Binding-site contacts:
Ligand atom O4' contacts residue ARG92 of chain 1.A at 4.2 Å.
Ligand atom C4' contacts residue VAL203 of chain 1.A at 4.2 Å (hydrophobic).
Ligand atom C4' contacts residue PRO204 of chain 1.A at 3.6 Å (hydrophobic).
Ligand atom C2' contacts residue DA1 of chain 1.JB at 3.3 Å.
Ligand atom O3' contacts residue DA1 of chain 1.JB at 1.6 Å.
Ligand atom C2' contacts residue PRO204 of chain 1.A at 4.3 Å (hydrophobic).
Ligand atom C1' contacts residue VAL203 of chain 1.A at 4.1 Å (hydrophobic).
Ligand atom C4' contacts residue DA1 of chain 1.JB at 3.9 Å.
Ligand atom O5' contacts residue ASP202 of chain 1.A at 4.4 Å.
Ligand atom C5 contacts residue PHE205 of chain 1.A at 4.2 Å (hydrophobic).
Ligand atom C3' contacts residue DA1 of chain 1.JB at 2.6 Å.
Ligand atom C1' contacts residue ARG92 of chain 1.A at 4.4 Å.
Ligand atom N1 contacts residue ARG92 of chain 1.A at 4.0 Å.
Ligand atom O4' contacts residue PRO204 of chain 1.A at 3.6 Å (h-bond).
Ligand atom C4 contacts residue ARG92 of chain 1.A at 4.4 Å.
Ligand atom C5' contacts residue PRO204 of chain 1.A at 4.3 Å (hydrophobic).
Ligand atom C6 contacts residue PHE205 of chain 1.A at 4.4 Å (hydrophobic).
Ligand atom O4' contacts residue VAL203 of chain 1.A at 3.6 Å.
Ligand atom C5' contacts residue ASP202 of chain 1.A at 4.0 Å.
Ligand atom C1' contacts residue PRO204 of chain 1.A at 3.7 Å (hydrophobic).
Ligand atom C2 contacts residue ARG92 of chain 1.A at 4.3 Å.
Ligand atom C5 contacts residue ARG92 of chain 1.A at 4.3 Å.
Ligand atom C6 contacts residue ARG92 of chain 1.A at 4.0 Å.

The protein below binds the small molecule below.
Small molecule (SMILES): Nc1ccn([C@H]2C[C@H](O)[C@@H](COP(=O)(O)O)O2)c(=O)n1

Sequence of chain 1.A:
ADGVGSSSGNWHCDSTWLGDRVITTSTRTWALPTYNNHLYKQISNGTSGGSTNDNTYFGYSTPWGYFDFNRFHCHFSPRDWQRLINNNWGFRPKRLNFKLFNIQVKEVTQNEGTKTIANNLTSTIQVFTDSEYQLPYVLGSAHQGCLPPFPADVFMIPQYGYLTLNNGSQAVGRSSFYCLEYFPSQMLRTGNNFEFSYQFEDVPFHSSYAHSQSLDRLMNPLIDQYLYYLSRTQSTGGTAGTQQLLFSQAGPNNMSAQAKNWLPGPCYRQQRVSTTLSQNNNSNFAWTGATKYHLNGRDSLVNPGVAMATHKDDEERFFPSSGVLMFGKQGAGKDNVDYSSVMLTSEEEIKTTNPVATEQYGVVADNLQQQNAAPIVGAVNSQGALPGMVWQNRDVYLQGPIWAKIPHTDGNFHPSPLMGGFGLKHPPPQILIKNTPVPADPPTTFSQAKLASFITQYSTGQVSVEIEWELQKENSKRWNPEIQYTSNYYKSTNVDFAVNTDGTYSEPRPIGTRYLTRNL